The protein below binds the small molecule below.
Small molecule (SMILES): OC[C@@H](O)[C@@H](O)[C@H](O)[C@@H](O)CO

Sequence of chain 2.A:
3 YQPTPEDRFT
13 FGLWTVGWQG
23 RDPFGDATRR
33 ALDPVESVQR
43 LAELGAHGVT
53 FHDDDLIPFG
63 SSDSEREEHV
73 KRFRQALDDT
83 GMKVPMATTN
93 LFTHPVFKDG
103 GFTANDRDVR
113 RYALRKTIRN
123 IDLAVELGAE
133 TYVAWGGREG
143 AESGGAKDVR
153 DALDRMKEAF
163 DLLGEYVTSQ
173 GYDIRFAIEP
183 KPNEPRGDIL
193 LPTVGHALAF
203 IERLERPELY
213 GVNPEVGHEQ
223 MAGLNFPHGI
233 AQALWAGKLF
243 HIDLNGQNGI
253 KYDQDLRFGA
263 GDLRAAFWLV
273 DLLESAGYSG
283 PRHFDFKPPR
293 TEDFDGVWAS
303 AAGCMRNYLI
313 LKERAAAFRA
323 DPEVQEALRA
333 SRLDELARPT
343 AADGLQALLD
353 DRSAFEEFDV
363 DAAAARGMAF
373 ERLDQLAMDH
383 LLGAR

Binding-site contacts:
Ligand atom O5 contacts residue TRP137 of chain 4.A at 3.5 Å.
Ligand atom O4 contacts residue GLU181 of chain 4.A at 2.5 Å (salt-bridge).
Ligand atom C6 contacts residue TRP137 of chain 4.A at 3.9 Å (hydrophobic).
Ligand atom O2 contacts residue HIS220 of chain 4.A at 3.3 Å.
Ligand atom O5 contacts residue HIS54 of chain 4.A at 2.8 Å (h-bond).
Ligand atom C6 contacts residue GLU181 of chain 4.A at 3.6 Å.
Ligand atom C6 contacts residue THR90 of chain 4.A at 3.5 Å.
Ligand atom C4 contacts residue TRP137 of chain 4.A at 3.8 Å (hydrophobic).
Ligand atom O4 contacts residue ASP287 of chain 4.A at 3.0 Å (salt-bridge).
Ligand atom O6 contacts residue VAL135 of chain 4.A at 3.7 Å.
Ligand atom C2 contacts residue MN1 of chain 4.C at 3.5 Å.
Ligand atom C2 contacts residue GLU181 of chain 4.A at 3.7 Å.
Ligand atom C6 contacts residue VAL135 of chain 4.A at 3.7 Å (hydrophobic).
Ligand atom C1 contacts residue PHE26 of chain 2.A at 3.5 Å (hydrophobic).
Ligand atom O6 contacts residue THR90 of chain 4.A at 3.7 Å.
Ligand atom O2 contacts residue MN1 of chain 4.C at 2.4 Å.
Ligand atom O5 contacts residue PHE94 of chain 4.A at 3.6 Å.
Ligand atom O1 contacts residue HIS220 of chain 4.A at 3.2 Å (h-bond).
Ligand atom O4 contacts residue ASP245 of chain 4.A at 3.4 Å (salt-bridge).
Ligand atom C3 contacts residue TRP137 of chain 4.A at 3.7 Å (hydrophobic).
Ligand atom C5 contacts residue HIS54 of chain 4.A at 3.4 Å.
Ligand atom C4 contacts residue GLU181 of chain 4.A at 3.3 Å.
Ligand atom C4 contacts residue ASP287 of chain 4.A at 3.8 Å.
Ligand atom O1 contacts residue LYS183 of chain 4.A at 3.0 Å (salt-bridge).
Ligand atom O2 contacts residue ASP287 of chain 4.A at 3.1 Å (salt-bridge).
Ligand atom O3 contacts residue TRP16 of chain 4.A at 3.5 Å (h-bond).
Ligand atom O4 contacts residue MN1 of chain 4.C at 2.3 Å.
Ligand atom O1 contacts residue PHE26 of chain 2.A at 3.6 Å.
Ligand atom C3 contacts residue ASP287 of chain 4.A at 3.6 Å.
Ligand atom O2 contacts residue GLU217 of chain 4.A at 3.2 Å (salt-bridge).
Ligand atom O6 contacts residue TRP16 of chain 4.A at 3.9 Å.
Ligand atom O3 contacts residue MN1 of chain 4.C at 3.6 Å.
Ligand atom C1 contacts residue TRP137 of chain 4.A at 3.6 Å (hydrophobic).
Ligand atom C4 contacts residue MN1 of chain 4.C at 3.5 Å.
Ligand atom O6 contacts residue GLU181 of chain 4.A at 3.8 Å.
Ligand atom O3 contacts residue ASP287 of chain 4.A at 2.7 Å (salt-bridge).
Ligand atom O1 contacts residue TRP137 of chain 4.A at 3.6 Å.
Ligand atom C3 contacts residue MN1 of chain 4.C at 3.7 Å.
Ligand atom C2 contacts residue TRP137 of chain 4.A at 3.7 Å (hydrophobic).
Ligand atom O2 contacts residue GLU181 of chain 4.A at 3.0 Å (salt-bridge).

Sequence of chain 4.A:
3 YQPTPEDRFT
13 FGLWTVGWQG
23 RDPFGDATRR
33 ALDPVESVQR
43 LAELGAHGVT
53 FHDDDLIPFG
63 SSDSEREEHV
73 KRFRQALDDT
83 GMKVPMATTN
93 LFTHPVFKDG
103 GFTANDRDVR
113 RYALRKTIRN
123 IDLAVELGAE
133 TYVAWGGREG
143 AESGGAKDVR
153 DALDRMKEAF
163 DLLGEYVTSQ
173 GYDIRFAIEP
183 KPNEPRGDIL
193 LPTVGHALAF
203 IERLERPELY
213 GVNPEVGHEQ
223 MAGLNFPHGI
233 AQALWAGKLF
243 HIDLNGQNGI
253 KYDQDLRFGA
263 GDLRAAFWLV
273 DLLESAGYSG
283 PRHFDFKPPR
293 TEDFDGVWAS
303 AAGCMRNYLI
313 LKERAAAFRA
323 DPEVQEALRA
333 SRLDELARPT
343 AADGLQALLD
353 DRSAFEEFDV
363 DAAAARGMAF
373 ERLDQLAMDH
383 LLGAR